Binding-site contacts:
Ligand atom C40 contacts residue ILE36 of chain 1.A at 3.8 Å (hydrophobic).
Ligand atom O31 contacts residue ALA62 of chain 1.A at 3.6 Å.
Ligand atom S37 contacts residue ASN88 of chain 1.A at 3.3 Å (h-bond).
Ligand atom O41 contacts residue THR37 of chain 1.A at 2.9 Å (h-bond).
Ligand atom C35 contacts residue ILE98 of chain 1.A at 3.5 Å (hydrophobic).
Ligand atom C34 contacts residue ARG44 of chain 1.A at 3.7 Å.
Ligand atom CL contacts residue SER58 of chain 1.A at 3.5 Å.
Ligand atom C23 contacts residue ASN88 of chain 1.A at 3.8 Å.
Ligand atom O33 contacts residue ARG44 of chain 1.A at 3.5 Å (salt-bridge).
Ligand atom O32 contacts residue ARG44 of chain 1.A at 2.8 Å (salt-bridge).
Ligand atom C39 contacts residue MET60 of chain 1.A at 3.8 Å (hydrophobic).
Ligand atom C25 contacts residue ILE98 of chain 1.A at 3.8 Å (hydrophobic).
Ligand atom C30 contacts residue ARG44 of chain 1.A at 3.9 Å.
Ligand atom CL3 contacts residue MET60 of chain 1.A at 3.3 Å.
Ligand atom C02 contacts residue THR37 of chain 1.A at 3.7 Å.
Ligand atom O32 contacts residue ALA62 of chain 1.A at 3.3 Å.
Ligand atom C10 contacts residue ARG46 of chain 1.A at 3.8 Å.
Ligand atom CL3 contacts residue ARG44 of chain 1.A at 3.7 Å.
Ligand atom C06 contacts residue ARG46 of chain 1.A at 3.8 Å.
Ligand atom C21 contacts residue ASN88 of chain 1.A at 3.4 Å.
Ligand atom CL2 contacts residue SER57 of chain 1.A at 3.7 Å.
Ligand atom CL2 contacts residue ARG46 of chain 1.A at 3.6 Å.
Ligand atom CL2 contacts residue MET60 of chain 1.A at 3.8 Å.
Ligand atom C07 contacts residue ARG46 of chain 1.A at 3.8 Å.
Ligand atom S37 contacts residue VAL96 of chain 1.A at 3.8 Å.
Ligand atom N04 contacts residue ARG46 of chain 1.A at 3.9 Å.
Ligand atom S37 contacts residue MET60 of chain 1.A at 3.8 Å.
Ligand atom C34 contacts residue ILE98 of chain 1.A at 3.5 Å (hydrophobic).
Ligand atom O01 contacts residue ARG34 of chain 1.A at 2.9 Å (salt-bridge).
Ligand atom O32 contacts residue THR63 of chain 1.A at 3.0 Å (h-bond).
Ligand atom C12 contacts residue ARG94 of chain 1.A at 3.6 Å.
Ligand atom C08 contacts residue ARG46 of chain 1.A at 3.6 Å.
Ligand atom C02 contacts residue ILE36 of chain 1.A at 3.6 Å (hydrophobic).
Ligand atom CL2 contacts residue PHE59 of chain 1.A at 3.7 Å.
Ligand atom O41 contacts residue ILE36 of chain 1.A at 3.7 Å.
Ligand atom CL contacts residue VAL96 of chain 1.A at 3.8 Å.
Ligand atom O31 contacts residue MET100 of chain 1.A at 3.6 Å.
Ligand atom CL2 contacts residue SER58 of chain 1.A at 3.5 Å.
Ligand atom C30 contacts residue ALA62 of chain 1.A at 3.8 Å (hydrophobic).
Ligand atom C03 contacts residue ILE36 of chain 1.A at 3.8 Å (hydrophobic).

Sequence of chain 1.A:
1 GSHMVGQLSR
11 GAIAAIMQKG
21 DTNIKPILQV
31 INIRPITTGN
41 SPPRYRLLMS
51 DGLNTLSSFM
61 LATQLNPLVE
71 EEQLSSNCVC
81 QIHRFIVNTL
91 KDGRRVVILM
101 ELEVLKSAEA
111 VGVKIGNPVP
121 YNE

A protein and the small-molecule ligand that binds it are described below.
Small molecule (SMILES): O=C(O)c1cc(-c2ccc(CNC(=S)c3ccc(-c4ccc(C(=O)O)o4)cc3Cl)cc2)n(-c2ccc(Cl)c(Cl)c2)n1